Binding-site contacts:
Ligand atom C5 contacts residue ASN61 of chain 1.C at 3.9 Å.
Ligand atom N2 contacts residue ASN61 of chain 1.C at 2.4 Å (h-bond).
Ligand atom C3 contacts residue ASN61 of chain 1.C at 3.6 Å.
Ligand atom C1 contacts residue TYR28 of chain 1.C at 4.1 Å (hydrophobic).
Ligand atom C4 contacts residue ASN61 of chain 1.C at 4.3 Å.
Ligand atom C8 contacts residue ASN61 of chain 1.C at 2.8 Å.
Ligand atom O7 contacts residue ASN61 of chain 1.C at 3.5 Å (h-bond).
Ligand atom N2 contacts residue TYR28 of chain 1.C at 4.2 Å.
Ligand atom C7 contacts residue ASN61 of chain 1.C at 2.8 Å.
Ligand atom C1 contacts residue ASN61 of chain 1.C at 1.5 Å.
Ligand atom C2 contacts residue ASN61 of chain 1.C at 2.3 Å.
Ligand atom O5 contacts residue ASN61 of chain 1.C at 2.8 Å (h-bond).
Ligand atom C5 contacts residue TYR28 of chain 1.C at 4.4 Å (hydrophobic).

This small molecule binds to this protein.
Small molecule (SMILES): CC(=O)N[C@@H]1[C@@H](O)[C@H](O)[C@@H](CO)O[C@H]1O

Sequence of chain 1.C:
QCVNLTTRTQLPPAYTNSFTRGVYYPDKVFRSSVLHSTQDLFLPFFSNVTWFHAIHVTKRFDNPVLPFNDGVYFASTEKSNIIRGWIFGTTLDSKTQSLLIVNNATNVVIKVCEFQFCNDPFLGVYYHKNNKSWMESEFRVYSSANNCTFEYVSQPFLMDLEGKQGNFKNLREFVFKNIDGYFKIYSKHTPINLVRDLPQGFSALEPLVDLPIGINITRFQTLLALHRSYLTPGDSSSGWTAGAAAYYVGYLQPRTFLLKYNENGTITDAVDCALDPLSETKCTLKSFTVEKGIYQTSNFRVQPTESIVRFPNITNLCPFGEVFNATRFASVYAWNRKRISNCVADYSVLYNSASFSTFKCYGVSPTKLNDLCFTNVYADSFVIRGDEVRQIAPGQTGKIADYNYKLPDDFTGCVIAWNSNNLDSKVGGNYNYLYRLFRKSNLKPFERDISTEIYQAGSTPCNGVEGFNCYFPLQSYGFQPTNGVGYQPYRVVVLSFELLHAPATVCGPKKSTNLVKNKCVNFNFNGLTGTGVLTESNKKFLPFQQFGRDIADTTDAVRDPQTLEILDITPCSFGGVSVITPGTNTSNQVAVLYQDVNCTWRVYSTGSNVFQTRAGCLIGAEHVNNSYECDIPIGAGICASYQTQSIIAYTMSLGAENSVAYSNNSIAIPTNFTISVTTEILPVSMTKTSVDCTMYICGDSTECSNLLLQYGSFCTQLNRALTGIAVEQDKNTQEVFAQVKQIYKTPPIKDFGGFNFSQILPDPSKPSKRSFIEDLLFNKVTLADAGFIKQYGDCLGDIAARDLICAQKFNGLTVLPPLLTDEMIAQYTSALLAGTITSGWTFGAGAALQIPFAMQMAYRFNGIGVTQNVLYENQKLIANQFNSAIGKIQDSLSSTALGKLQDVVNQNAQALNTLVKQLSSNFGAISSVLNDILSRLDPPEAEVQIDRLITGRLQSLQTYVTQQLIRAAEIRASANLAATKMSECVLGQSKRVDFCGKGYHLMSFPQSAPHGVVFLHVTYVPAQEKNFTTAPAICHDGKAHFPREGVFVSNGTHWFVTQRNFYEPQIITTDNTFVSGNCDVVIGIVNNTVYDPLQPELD